This protein binds this small molecule.
Small molecule (SMILES): CC(=O)N[C@H]1[C@H](O[C@H]2[C@H](O)[C@@H](NC(C)=O)CO[C@@H]2CO)O[C@H](CO)[C@@H](O[C@@H]2O[C@H](CO[C@H]3O[C@H](CO)[C@@H](O)[C@H](O)[C@@H]3O)[C@@H](O)[C@H](O[C@H]3O[C@H](CO)[C@@H](O)[C@H](O)[C@@H]3O[C@H]3O[C@H](CO)[C@@H](O)[C@H](O)[C@@H]3O)[C@@H]2O)[C@@H]1O

Sequence of chain 1.F:
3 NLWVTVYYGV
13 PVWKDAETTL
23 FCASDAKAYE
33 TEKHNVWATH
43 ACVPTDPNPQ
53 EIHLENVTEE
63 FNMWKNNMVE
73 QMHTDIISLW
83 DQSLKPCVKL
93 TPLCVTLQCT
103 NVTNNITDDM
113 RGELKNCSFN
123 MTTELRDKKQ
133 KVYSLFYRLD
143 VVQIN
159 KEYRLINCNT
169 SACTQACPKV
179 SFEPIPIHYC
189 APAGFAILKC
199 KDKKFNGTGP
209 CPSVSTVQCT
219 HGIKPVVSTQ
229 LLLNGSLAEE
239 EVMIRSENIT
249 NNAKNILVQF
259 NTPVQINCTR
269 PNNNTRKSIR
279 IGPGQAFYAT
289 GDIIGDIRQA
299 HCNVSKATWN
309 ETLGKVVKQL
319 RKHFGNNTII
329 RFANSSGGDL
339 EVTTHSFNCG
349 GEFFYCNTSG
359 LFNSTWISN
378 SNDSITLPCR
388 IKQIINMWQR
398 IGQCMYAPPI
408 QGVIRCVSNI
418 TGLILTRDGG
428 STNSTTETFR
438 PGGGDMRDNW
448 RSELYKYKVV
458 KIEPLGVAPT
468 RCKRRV

Binding-site contacts:
Ligand atom C2 contacts residue ASN232 of chain 1.F at 2.5 Å.
Ligand atom N2 contacts residue ASN232 of chain 1.F at 2.9 Å (h-bond).
Ligand atom C7 contacts residue VAL414 of chain 1.F at 3.8 Å (hydrophobic).
Ligand atom C8 contacts residue ASN346 of chain 1.F at 4.3 Å.
Ligand atom C7 contacts residue ASN232 of chain 1.F at 3.4 Å.
Ligand atom C5 contacts residue GLU181 of chain 1.F at 3.9 Å.
Ligand atom C4 contacts residue ASN232 of chain 1.F at 4.2 Å.
Ligand atom O6 contacts residue GLY348 of chain 1.F at 3.8 Å.
Ligand atom C4 contacts residue VAL414 of chain 1.F at 4.2 Å (hydrophobic).
Ligand atom C6 contacts residue GLY348 of chain 1.F at 4.2 Å.
Ligand atom N2 contacts residue SER415 of chain 1.F at 4.3 Å.
Ligand atom C5 contacts residue ASN232 of chain 1.F at 3.7 Å.
Ligand atom O5 contacts residue GLU181 of chain 1.F at 4.2 Å.
Ligand atom C3 contacts residue ASN232 of chain 1.F at 3.8 Å.
Ligand atom C3 contacts residue GLN408 of chain 1.F at 4.3 Å.
Ligand atom O7 contacts residue PRO182 of chain 1.F at 3.7 Å.
Ligand atom C6 contacts residue GLU181 of chain 1.F at 3.2 Å.
Ligand atom O5 contacts residue ASN232 of chain 1.F at 2.4 Å (h-bond).
Ligand atom O4 contacts residue CYS413 of chain 1.F at 4.2 Å.
Ligand atom O3 contacts residue CYS413 of chain 1.F at 4.0 Å.
Ligand atom O7 contacts residue VAL414 of chain 1.F at 3.2 Å.
Ligand atom C3 contacts residue VAL414 of chain 1.F at 4.0 Å (hydrophobic).
Ligand atom O6 contacts residue GLU181 of chain 1.F at 2.6 Å (salt-bridge).
Ligand atom O4 contacts residue VAL414 of chain 1.F at 4.0 Å.
Ligand atom C3 contacts residue CYS413 of chain 1.F at 4.5 Å (hydrophobic).
Ligand atom C8 contacts residue VAL224 of chain 1.F at 4.1 Å (hydrophobic).
Ligand atom C8 contacts residue VAL414 of chain 1.F at 3.5 Å (hydrophobic).
Ligand atom O7 contacts residue CYS413 of chain 1.F at 3.8 Å.
Ligand atom C8 contacts residue LEU231 of chain 1.F at 4.0 Å (hydrophobic).
Ligand atom O7 contacts residue ASN232 of chain 1.F at 3.5 Å (h-bond).
Ligand atom C1 contacts residue ASN232 of chain 1.F at 1.4 Å.
Ligand atom O7 contacts residue VAL224 of chain 1.F at 4.2 Å.
Ligand atom O4 contacts residue GLN408 of chain 1.F at 3.6 Å.
Ligand atom O3 contacts residue GLN408 of chain 1.F at 3.2 Å (h-bond).
Ligand atom C5 contacts residue VAL414 of chain 1.F at 3.9 Å (hydrophobic).
Ligand atom C1 contacts residue VAL414 of chain 1.F at 4.5 Å (hydrophobic).